This small molecule binds to this protein.
Small molecule (SMILES): CC(=O)N[C@@H]1[C@@H](O)[C@H](O)[C@@H](CO)O[C@H]1O

Sequence of chain 1.A:
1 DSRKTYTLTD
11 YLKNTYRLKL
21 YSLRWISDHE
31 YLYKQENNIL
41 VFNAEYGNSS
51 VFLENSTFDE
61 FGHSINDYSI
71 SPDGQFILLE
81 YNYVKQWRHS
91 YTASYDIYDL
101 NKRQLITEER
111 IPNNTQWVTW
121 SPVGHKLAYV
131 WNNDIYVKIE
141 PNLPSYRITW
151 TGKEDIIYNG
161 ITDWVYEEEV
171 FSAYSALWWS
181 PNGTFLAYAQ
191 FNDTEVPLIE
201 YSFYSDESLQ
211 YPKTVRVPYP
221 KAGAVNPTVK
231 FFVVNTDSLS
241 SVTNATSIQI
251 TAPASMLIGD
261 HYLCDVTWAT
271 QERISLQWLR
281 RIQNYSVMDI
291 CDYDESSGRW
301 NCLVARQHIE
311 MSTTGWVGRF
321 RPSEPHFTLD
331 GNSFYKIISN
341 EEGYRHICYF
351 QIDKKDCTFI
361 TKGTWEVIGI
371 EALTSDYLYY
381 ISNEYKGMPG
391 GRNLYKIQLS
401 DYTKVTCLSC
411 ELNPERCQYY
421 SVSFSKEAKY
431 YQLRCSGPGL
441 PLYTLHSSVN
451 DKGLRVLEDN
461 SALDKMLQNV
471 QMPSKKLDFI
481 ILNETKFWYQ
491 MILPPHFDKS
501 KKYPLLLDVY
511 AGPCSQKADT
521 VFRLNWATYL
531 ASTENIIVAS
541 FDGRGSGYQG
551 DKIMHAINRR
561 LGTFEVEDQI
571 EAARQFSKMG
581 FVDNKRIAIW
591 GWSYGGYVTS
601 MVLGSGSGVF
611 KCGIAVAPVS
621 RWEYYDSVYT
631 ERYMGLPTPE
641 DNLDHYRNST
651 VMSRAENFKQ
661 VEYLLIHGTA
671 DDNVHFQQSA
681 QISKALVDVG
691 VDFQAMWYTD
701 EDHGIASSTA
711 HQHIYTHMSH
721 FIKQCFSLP

Binding-site contacts:
Ligand atom N2 contacts residue ASN284 of chain 1.A at 3.0 Å (h-bond).
Ligand atom O7 contacts residue SER312 of chain 1.A at 3.8 Å.
Ligand atom C8 contacts residue TYR285 of chain 1.A at 4.5 Å (hydrophobic).
Ligand atom C1 contacts residue ASN284 of chain 1.A at 1.4 Å.
Ligand atom C1 contacts residue ILE282 of chain 1.A at 4.0 Å (hydrophobic).
Ligand atom O5 contacts residue ILE282 of chain 1.A at 3.7 Å.
Ligand atom O3 contacts residue ASN284 of chain 1.A at 4.5 Å.
Ligand atom C2 contacts residue ASN284 of chain 1.A at 2.4 Å.
Ligand atom C3 contacts residue ASN284 of chain 1.A at 3.7 Å.
Ligand atom C7 contacts residue ASN284 of chain 1.A at 3.5 Å.
Ligand atom O5 contacts residue ASN284 of chain 1.A at 2.4 Å (h-bond).
Ligand atom C8 contacts residue MET311 of chain 1.A at 4.1 Å (hydrophobic).
Ligand atom C5 contacts residue ASN284 of chain 1.A at 3.7 Å.
Ligand atom C5 contacts residue ILE282 of chain 1.A at 4.0 Å (hydrophobic).
Ligand atom C6 contacts residue ILE282 of chain 1.A at 4.1 Å (hydrophobic).
Ligand atom O7 contacts residue ASN284 of chain 1.A at 3.4 Å (h-bond).
Ligand atom C4 contacts residue ASN284 of chain 1.A at 4.2 Å.